Sequence of chain 1.E:
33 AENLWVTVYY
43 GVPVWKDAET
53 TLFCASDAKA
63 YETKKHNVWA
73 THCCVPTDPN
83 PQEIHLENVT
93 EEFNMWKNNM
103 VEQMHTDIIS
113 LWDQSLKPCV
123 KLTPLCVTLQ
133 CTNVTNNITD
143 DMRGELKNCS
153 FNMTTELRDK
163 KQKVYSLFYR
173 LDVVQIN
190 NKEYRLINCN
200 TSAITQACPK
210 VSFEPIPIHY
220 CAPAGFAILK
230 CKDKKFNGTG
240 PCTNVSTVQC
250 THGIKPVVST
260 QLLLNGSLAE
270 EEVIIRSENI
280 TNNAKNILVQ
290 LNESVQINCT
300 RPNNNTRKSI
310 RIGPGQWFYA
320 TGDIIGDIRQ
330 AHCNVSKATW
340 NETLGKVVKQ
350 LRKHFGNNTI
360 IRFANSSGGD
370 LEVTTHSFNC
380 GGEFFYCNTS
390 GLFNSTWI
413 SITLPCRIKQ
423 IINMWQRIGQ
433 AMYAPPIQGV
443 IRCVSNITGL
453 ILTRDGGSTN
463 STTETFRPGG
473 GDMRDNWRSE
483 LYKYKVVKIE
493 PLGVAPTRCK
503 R

Sequence of chain 1.G:
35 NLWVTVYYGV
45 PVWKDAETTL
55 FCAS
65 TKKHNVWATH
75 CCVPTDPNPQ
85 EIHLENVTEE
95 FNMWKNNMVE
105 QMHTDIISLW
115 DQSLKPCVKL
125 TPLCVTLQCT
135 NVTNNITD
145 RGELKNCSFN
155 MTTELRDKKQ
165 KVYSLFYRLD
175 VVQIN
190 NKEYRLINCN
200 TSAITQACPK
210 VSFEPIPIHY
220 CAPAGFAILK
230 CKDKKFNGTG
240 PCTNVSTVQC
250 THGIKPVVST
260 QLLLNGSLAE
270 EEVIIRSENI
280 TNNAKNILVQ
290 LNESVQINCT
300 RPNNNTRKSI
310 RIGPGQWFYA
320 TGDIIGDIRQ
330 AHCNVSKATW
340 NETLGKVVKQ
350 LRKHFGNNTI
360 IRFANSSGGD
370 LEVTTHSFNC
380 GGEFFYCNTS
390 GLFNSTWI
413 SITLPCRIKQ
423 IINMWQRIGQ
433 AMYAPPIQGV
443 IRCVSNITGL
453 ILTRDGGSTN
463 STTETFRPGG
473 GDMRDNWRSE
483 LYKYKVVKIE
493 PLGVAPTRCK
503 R

A protein and the small-molecule ligand that binds it are described below.
Small molecule (SMILES): CC(=O)N[C@H]1[C@H](O[C@H]2[C@H](O)[C@@H](NC(C)=O)CO[C@@H]2CO)O[C@H](CO)[C@@H](O)[C@@H]1O

Binding-site contacts:
Ligand atom C8 contacts residue THR200 of chain 1.G at 3.1 Å.
Ligand atom O5 contacts residue ARG194 of chain 1.G at 3.2 Å (salt-bridge).
Ligand atom O7 contacts residue ARG310 of chain 1.E at 4.0 Å.
Ligand atom C1 contacts residue ASN199 of chain 1.G at 1.5 Å.
Ligand atom C1 contacts residue ARG194 of chain 1.G at 3.7 Å.
Ligand atom N2 contacts residue ASN199 of chain 1.G at 3.0 Å (h-bond).
Ligand atom C6 contacts residue ARG194 of chain 1.G at 4.2 Å.
Ligand atom C3 contacts residue ASN199 of chain 1.G at 3.9 Å.
Ligand atom C7 contacts residue ASN199 of chain 1.G at 3.4 Å.
Ligand atom C4 contacts residue ASN199 of chain 1.G at 4.4 Å.
Ligand atom O5 contacts residue ASN199 of chain 1.G at 2.5 Å (h-bond).
Ligand atom C5 contacts residue ARG194 of chain 1.G at 4.0 Å.
Ligand atom C7 contacts residue THR200 of chain 1.G at 3.8 Å.
Ligand atom C8 contacts residue VAL176 of chain 1.G at 4.3 Å (hydrophobic).
Ligand atom C8 contacts residue ILE196 of chain 1.G at 3.9 Å (hydrophobic).
Ligand atom C8 contacts residue ASN199 of chain 1.G at 3.6 Å.
Ligand atom C5 contacts residue ASN199 of chain 1.G at 3.8 Å.
Ligand atom N2 contacts residue THR200 of chain 1.G at 3.7 Å.
Ligand atom O7 contacts residue ASN199 of chain 1.G at 3.5 Å (h-bond).
Ligand atom C2 contacts residue ASN199 of chain 1.G at 2.6 Å.